The small molecule below binds the protein below.
Small molecule (SMILES): O=C(O)CCC(=O)C(=O)O

Sequence of chain 1.A:
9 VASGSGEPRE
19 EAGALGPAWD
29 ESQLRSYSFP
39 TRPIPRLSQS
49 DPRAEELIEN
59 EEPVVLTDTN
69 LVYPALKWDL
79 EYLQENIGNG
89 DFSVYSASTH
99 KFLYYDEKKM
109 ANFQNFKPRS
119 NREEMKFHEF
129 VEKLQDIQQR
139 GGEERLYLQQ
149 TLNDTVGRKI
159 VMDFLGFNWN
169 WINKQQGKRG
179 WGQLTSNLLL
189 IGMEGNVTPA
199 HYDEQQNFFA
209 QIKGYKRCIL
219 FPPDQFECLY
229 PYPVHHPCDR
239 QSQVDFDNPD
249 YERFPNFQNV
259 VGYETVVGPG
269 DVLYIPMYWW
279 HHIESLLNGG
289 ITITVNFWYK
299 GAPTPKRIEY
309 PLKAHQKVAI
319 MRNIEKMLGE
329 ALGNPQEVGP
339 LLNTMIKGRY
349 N

Binding-site contacts:
Ligand atom C1 contacts residue ASP201 of chain 1.A at 3.8 Å.
Ligand atom O4 contacts residue LYS214 of chain 1.A at 2.9 Å (salt-bridge).
Ligand atom O2 contacts residue TRP296 of chain 1.A at 3.2 Å.
Ligand atom O4 contacts residue PHE207 of chain 1.A at 3.2 Å.
Ligand atom C1 contacts residue ASN294 of chain 1.A at 3.7 Å.
Ligand atom C2 contacts residue FE21 of chain 1.C at 2.8 Å.
Ligand atom C4 contacts residue THR196 of chain 1.A at 3.7 Å.
Ligand atom C5 contacts residue LEU188 of chain 1.A at 3.6 Å (hydrophobic).
Ligand atom O2 contacts residue ASN205 of chain 1.A at 3.3 Å (h-bond).
Ligand atom C5 contacts residue LYS214 of chain 1.A at 3.7 Å.
Ligand atom O1 contacts residue PHE207 of chain 1.A at 3.8 Å.
Ligand atom O3 contacts residue THR196 of chain 1.A at 2.8 Å (h-bond).
Ligand atom O1 contacts residue ASN205 of chain 1.A at 2.9 Å (h-bond).
Ligand atom C1 contacts residue ASN205 of chain 1.A at 3.5 Å.
Ligand atom O5 contacts residue HIS199 of chain 1.A at 2.9 Å (h-bond).
Ligand atom C3 contacts residue LEU188 of chain 1.A at 4.0 Å (hydrophobic).
Ligand atom C1 contacts residue HIS279 of chain 1.A at 3.8 Å.
Ligand atom O4 contacts residue LEU188 of chain 1.A at 3.7 Å.
Ligand atom C1 contacts residue TRP296 of chain 1.A at 3.6 Å (hydrophobic).
Ligand atom C4 contacts residue LEU188 of chain 1.A at 3.8 Å (hydrophobic).
Ligand atom C3 contacts residue ILE281 of chain 1.A at 3.8 Å (hydrophobic).
Ligand atom O1 contacts residue TRP296 of chain 1.A at 3.8 Å.
Ligand atom O2 contacts residue HIS279 of chain 1.A at 3.1 Å (h-bond).
Ligand atom O4 contacts residue ILE281 of chain 1.A at 3.5 Å.
Ligand atom O3 contacts residue ILE281 of chain 1.A at 3.7 Å.
Ligand atom O1 contacts residue FE21 of chain 1.C at 3.9 Å.
Ligand atom C2 contacts residue HIS279 of chain 1.A at 4.0 Å.
Ligand atom C5 contacts residue ILE281 of chain 1.A at 3.8 Å (hydrophobic).
Ligand atom C5 contacts residue TYR145 of chain 1.A at 3.3 Å (hydrophobic).
Ligand atom O4 contacts residue TYR145 of chain 1.A at 3.6 Å.
Ligand atom O5 contacts residue FE21 of chain 1.C at 2.1 Å.
Ligand atom O2 contacts residue FE21 of chain 1.C at 2.0 Å.
Ligand atom O3 contacts residue TYR145 of chain 1.A at 2.5 Å (h-bond).
Ligand atom C3 contacts residue PHE207 of chain 1.A at 3.9 Å (hydrophobic).
Ligand atom C1 contacts residue FE21 of chain 1.C at 2.7 Å.
Ligand atom C5 contacts residue THR196 of chain 1.A at 3.6 Å.
Ligand atom O2 contacts residue ASP201 of chain 1.A at 2.7 Å (salt-bridge).
Ligand atom O1 contacts residue ASN294 of chain 1.A at 2.7 Å (h-bond).
Ligand atom O3 contacts residue LYS214 of chain 1.A at 3.7 Å.
Ligand atom O5 contacts residue HIS279 of chain 1.A at 3.5 Å (h-bond).